Binding-site contacts:
Ligand atom C18 contacts residue PHE169 of chain 1.A at 4.0 Å (hydrophobic).
Ligand atom O3 contacts residue NAD1 of chain 1.C at 3.1 Å.
Ligand atom C contacts residue ASP459 of chain 1.A at 3.3 Å.
Ligand atom C18 contacts residue CYS302 of chain 1.A at 3.2 Å (hydrophobic).
Ligand atom O2 contacts residue VAL301 of chain 1.A at 3.8 Å.
Ligand atom O2 contacts residue NAD1 of chain 1.C at 3.5 Å.
Ligand atom O2 contacts residue PHE169 of chain 1.A at 3.7 Å.
Ligand atom C5 contacts residue ASP459 of chain 1.A at 3.1 Å.
Ligand atom C7 contacts residue PHE169 of chain 1.A at 4.2 Å (hydrophobic).
Ligand atom N contacts residue PHE467 of chain 1.A at 4.1 Å.
Ligand atom C17 contacts residue MET173 of chain 1.A at 3.7 Å (hydrophobic).
Ligand atom C3 contacts residue MET172 of chain 1.A at 3.8 Å (hydrophobic).
Ligand atom C2 contacts residue MET172 of chain 1.A at 3.8 Å (hydrophobic).
Ligand atom C3 contacts residue VAL119 of chain 1.A at 3.8 Å (hydrophobic).
Ligand atom C4 contacts residue VAL119 of chain 1.A at 4.4 Å (hydrophobic).
Ligand atom O2 contacts residue ASN168 of chain 1.A at 3.7 Å.
Ligand atom N contacts residue ASP459 of chain 1.A at 3.2 Å (salt-bridge).
Ligand atom O3 contacts residue PHE467 of chain 1.A at 3.7 Å.
Ligand atom O3 contacts residue TRP176 of chain 1.A at 4.2 Å.
Ligand atom C8 contacts residue ASP459 of chain 1.A at 4.4 Å.
Ligand atom C17 contacts residue PHE169 of chain 1.A at 3.4 Å (hydrophobic).
Ligand atom O3 contacts residue MET173 of chain 1.A at 4.0 Å.
Ligand atom C4 contacts residue ASP459 of chain 1.A at 3.7 Å.
Ligand atom C7 contacts residue TRP176 of chain 1.A at 4.3 Å (hydrophobic).
Ligand atom C8 contacts residue PHE467 of chain 1.A at 3.8 Å (hydrophobic).
Ligand atom C18 contacts residue MET173 of chain 1.A at 4.2 Å (hydrophobic).
Ligand atom C1 contacts residue PHE169 of chain 1.A at 4.3 Å (hydrophobic).
Ligand atom O2 contacts residue CYS302 of chain 1.A at 2.8 Å (h-bond).
Ligand atom C8 contacts residue THR303 of chain 1.A at 3.9 Å.
Ligand atom O3 contacts residue CYS302 of chain 1.A at 2.9 Å (h-bond).
Ligand atom C2 contacts residue PHE169 of chain 1.A at 3.6 Å (hydrophobic).
Ligand atom C8 contacts residue TRP176 of chain 1.A at 4.2 Å (hydrophobic).
Ligand atom N contacts residue THR303 of chain 1.A at 4.1 Å.
Ligand atom C3 contacts residue PHE169 of chain 1.A at 4.0 Å (hydrophobic).
Ligand atom O2 contacts residue THR303 of chain 1.A at 4.4 Å.
Ligand atom C18 contacts residue NAD1 of chain 1.C at 3.6 Å.

Sequence of chain 1.A:
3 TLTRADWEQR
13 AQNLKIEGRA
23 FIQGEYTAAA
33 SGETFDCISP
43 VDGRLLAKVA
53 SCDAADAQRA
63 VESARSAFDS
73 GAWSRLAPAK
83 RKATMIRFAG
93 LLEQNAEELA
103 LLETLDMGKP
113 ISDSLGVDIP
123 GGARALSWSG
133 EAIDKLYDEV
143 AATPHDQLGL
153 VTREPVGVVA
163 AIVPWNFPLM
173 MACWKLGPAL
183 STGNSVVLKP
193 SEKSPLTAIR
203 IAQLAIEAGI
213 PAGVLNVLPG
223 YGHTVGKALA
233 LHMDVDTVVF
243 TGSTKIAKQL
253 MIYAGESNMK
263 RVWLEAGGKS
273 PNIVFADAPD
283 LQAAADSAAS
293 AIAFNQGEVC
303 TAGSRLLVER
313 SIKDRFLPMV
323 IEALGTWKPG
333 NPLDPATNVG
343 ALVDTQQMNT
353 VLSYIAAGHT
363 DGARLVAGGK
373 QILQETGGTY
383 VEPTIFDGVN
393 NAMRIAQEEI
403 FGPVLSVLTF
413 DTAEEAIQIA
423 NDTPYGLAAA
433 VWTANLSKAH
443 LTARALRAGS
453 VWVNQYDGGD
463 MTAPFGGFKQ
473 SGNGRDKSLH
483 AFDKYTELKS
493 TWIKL

This small molecule binds to this protein.
Small molecule (SMILES): O=C(O)Cc1c[nH]c2ccccc12